Binding-site contacts:
Ligand atom O6 contacts residue ASP120 of chain 1.A at 3.5 Å (salt-bridge).
Ligand atom O2' contacts residue VAL30 of chain 1.A at 3.0 Å (h-bond).
Ligand atom N3B contacts residue GLY14 of chain 1.A at 3.1 Å (h-bond).
Ligand atom O1G contacts residue PRO35 of chain 1.A at 3.4 Å.
Ligand atom O2B contacts residue SER18 of chain 1.A at 2.9 Å (h-bond).
Ligand atom O1A contacts residue ALA19 of chain 1.A at 2.8 Å (h-bond).
Ligand atom O2B contacts residue LYS17 of chain 1.A at 3.6 Å (salt-bridge).
Ligand atom PB contacts residue LYS17 of chain 1.A at 3.6 Å.
Ligand atom N3B contacts residue MG1 of chain 1.C at 3.4 Å.
Ligand atom O2B contacts residue MG1 of chain 1.C at 2.0 Å.
Ligand atom O3A contacts residue GLY16 of chain 1.A at 3.2 Å (h-bond).
Ligand atom O2' contacts residue PHE29 of chain 1.A at 3.6 Å.
Ligand atom N7 contacts residue ALA19 of chain 1.A at 3.6 Å.
Ligand atom O1A contacts residue SER18 of chain 1.A at 3.3 Å (h-bond).
Ligand atom PB contacts residue MG1 of chain 1.C at 3.2 Å.
Ligand atom O1B contacts residue GLY14 of chain 1.A at 3.5 Å (h-bond).
Ligand atom O2G contacts residue GLY13 of chain 1.A at 3.6 Å.
Ligand atom O1B contacts residue GLY16 of chain 1.A at 3.1 Å (h-bond).
Ligand atom O3G contacts residue THR36 of chain 1.A at 2.8 Å (h-bond).
Ligand atom C5' contacts residue GLY14 of chain 1.A at 3.6 Å.
Ligand atom O6 contacts residue LYS118 of chain 1.A at 3.5 Å.
Ligand atom PG contacts residue MG1 of chain 1.C at 3.2 Å.
Ligand atom O3G contacts residue MG1 of chain 1.C at 2.0 Å.
Ligand atom O1B contacts residue LYS17 of chain 1.A at 2.8 Å (salt-bridge).
Ligand atom N2 contacts residue ASP120 of chain 1.A at 3.0 Å (salt-bridge).
Ligand atom O2' contacts residue ASP31 of chain 1.A at 3.4 Å.
Ligand atom C3' contacts residue GLU32 of chain 1.A at 3.5 Å.
Ligand atom O4' contacts residue LYS118 of chain 1.A at 3.3 Å (salt-bridge).
Ligand atom N7 contacts residue ASN117 of chain 1.A at 3.2 Å (h-bond).
Ligand atom O1A contacts residue GLY16 of chain 1.A at 3.3 Å.
Ligand atom O6 contacts residue ALA147 of chain 1.A at 2.8 Å (h-bond).
Ligand atom O2G contacts residue GLY61 of chain 1.A at 2.7 Å (h-bond).
Ligand atom O6 contacts residue LYS148 of chain 1.A at 3.4 Å (salt-bridge).
Ligand atom O1B contacts residue VAL15 of chain 1.A at 3.3 Å (h-bond).
Ligand atom N1 contacts residue ASP120 of chain 1.A at 2.9 Å (salt-bridge).
Ligand atom O2G contacts residue LYS17 of chain 1.A at 2.6 Å (salt-bridge).
Ligand atom O6 contacts residue SER146 of chain 1.A at 3.4 Å.
Ligand atom N2 contacts residue LEU121 of chain 1.A at 3.6 Å.
Ligand atom O6 contacts residue ASN117 of chain 1.A at 3.4 Å (h-bond).
Ligand atom C8 contacts residue ALA19 of chain 1.A at 3.5 Å (hydrophobic).

A protein and the small-molecule ligand that binds it are described below.
Small molecule (SMILES): Nc1nc2c(ncn2[C@@H]2O[C@H](CO[P](=O)(O)O[P](=O)(O)NP(=O)(O)O)[C@@H](O)[C@H]2O)c(=O)[nH]1

Sequence of chain 1.A:
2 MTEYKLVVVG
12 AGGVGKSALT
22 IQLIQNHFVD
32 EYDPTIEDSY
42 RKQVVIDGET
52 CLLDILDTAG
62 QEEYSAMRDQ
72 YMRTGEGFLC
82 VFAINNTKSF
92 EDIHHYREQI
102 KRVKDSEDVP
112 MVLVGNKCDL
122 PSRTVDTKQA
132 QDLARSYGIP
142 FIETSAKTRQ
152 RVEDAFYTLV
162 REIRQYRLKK